Binding-site contacts:
Ligand atom N27 contacts residue ASP48 of chain 1.A at 2.8 Å (salt-bridge).
Ligand atom O6 contacts residue ARG221 of chain 1.A at 3.5 Å (salt-bridge).
Ligand atom O6 contacts residue ALA217 of chain 1.A at 2.8 Å (h-bond).
Ligand atom C12 contacts residue GLN262 of chain 1.A at 3.4 Å.
Ligand atom O9 contacts residue GLY220 of chain 1.A at 3.7 Å.
Ligand atom O9 contacts residue ARG221 of chain 1.A at 3.6 Å (salt-bridge).
Ligand atom C25 contacts residue ASP48 of chain 1.A at 3.7 Å.
Ligand atom C22 contacts residue ASP48 of chain 1.A at 3.7 Å.
Ligand atom C2 contacts residue PHE182 of chain 1.A at 3.6 Å (hydrophobic).
Ligand atom C6 contacts residue ARG47 of chain 1.A at 3.6 Å.
Ligand atom C47 contacts residue ASP48 of chain 1.A at 3.5 Å.
Ligand atom C12 contacts residue PHE182 of chain 1.A at 3.5 Å (hydrophobic).
Ligand atom C3 contacts residue GLY220 of chain 1.A at 3.5 Å.
Ligand atom C11 contacts residue PHE182 of chain 1.A at 3.6 Å (hydrophobic).
Ligand atom C13 contacts residue GLN262 of chain 1.A at 3.5 Å.
Ligand atom C48 contacts residue ASP48 of chain 1.A at 3.4 Å.
Ligand atom O6 contacts residue SER216 of chain 1.A at 2.7 Å (h-bond).
Ligand atom O7 contacts residue GLY220 of chain 1.A at 2.8 Å (h-bond).
Ligand atom C1 contacts residue ASP181 of chain 1.A at 2.8 Å.
Ligand atom O7 contacts residue ILE219 of chain 1.A at 3.0 Å.
Ligand atom S5 contacts residue CYS215 of chain 1.A at 3.6 Å (h-bond).
Ligand atom C3 contacts residue ARG221 of chain 1.A at 3.7 Å.
Ligand atom N45 contacts residue ASP48 of chain 1.A at 2.6 Å (salt-bridge).
Ligand atom O7 contacts residue ALA217 of chain 1.A at 3.4 Å.
Ligand atom O9 contacts residue PHE182 of chain 1.A at 2.9 Å (h-bond).
Ligand atom N4 contacts residue GLY220 of chain 1.A at 3.5 Å.
Ligand atom S5 contacts residue ASP181 of chain 1.A at 3.7 Å.
Ligand atom C21 contacts residue ASP48 of chain 1.A at 3.6 Å.
Ligand atom O70 contacts residue ARG47 of chain 1.A at 3.0 Å (salt-bridge).
Ligand atom O6 contacts residue CYS215 of chain 1.A at 3.3 Å (h-bond).
Ligand atom O9 contacts residue GLN266 of chain 1.A at 2.9 Å (h-bond).
Ligand atom O7 contacts residue CYS215 of chain 1.A at 3.6 Å.
Ligand atom N45 contacts residue TYR46 of chain 1.A at 3.5 Å.
Ligand atom C3 contacts residue PHE182 of chain 1.A at 3.5 Å (hydrophobic).
Ligand atom C15 contacts residue TYR46 of chain 1.A at 3.5 Å (hydrophobic).
Ligand atom C2 contacts residue ASP181 of chain 1.A at 3.1 Å.
Ligand atom O70 contacts residue TYR46 of chain 1.A at 3.3 Å.
Ligand atom N4 contacts residue ASP181 of chain 1.A at 3.5 Å (salt-bridge).
Ligand atom N4 contacts residue ARG221 of chain 1.A at 3.1 Å (salt-bridge).
Ligand atom C3 contacts residue ASP181 of chain 1.A at 3.2 Å.

Sequence of chain 1.A:
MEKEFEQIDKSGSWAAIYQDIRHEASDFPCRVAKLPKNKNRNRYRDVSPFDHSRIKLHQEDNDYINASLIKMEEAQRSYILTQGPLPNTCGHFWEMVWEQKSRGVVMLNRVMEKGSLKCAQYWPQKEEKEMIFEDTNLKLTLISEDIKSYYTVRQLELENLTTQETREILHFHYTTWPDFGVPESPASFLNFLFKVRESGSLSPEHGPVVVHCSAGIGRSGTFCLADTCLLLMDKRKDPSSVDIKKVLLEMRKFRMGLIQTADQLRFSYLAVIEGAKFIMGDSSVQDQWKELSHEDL

A small-molecule ligand and the protein it binds are described below.
Small molecule (SMILES): CC(=O)N[C@@H](Cc1ccccc1)C(=O)N[C@@H](Cc1ccc([C@@H]2CC(=O)NS2(=O)=O)cc1)C(N)=O